Sequence of chain 22.A:
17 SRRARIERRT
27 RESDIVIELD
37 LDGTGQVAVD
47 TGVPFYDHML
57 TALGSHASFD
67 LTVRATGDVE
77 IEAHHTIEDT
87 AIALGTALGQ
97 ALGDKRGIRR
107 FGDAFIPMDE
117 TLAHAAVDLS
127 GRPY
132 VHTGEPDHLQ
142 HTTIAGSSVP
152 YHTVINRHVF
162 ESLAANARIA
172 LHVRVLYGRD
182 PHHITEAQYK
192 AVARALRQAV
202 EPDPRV

Sequence of chain 13.A:
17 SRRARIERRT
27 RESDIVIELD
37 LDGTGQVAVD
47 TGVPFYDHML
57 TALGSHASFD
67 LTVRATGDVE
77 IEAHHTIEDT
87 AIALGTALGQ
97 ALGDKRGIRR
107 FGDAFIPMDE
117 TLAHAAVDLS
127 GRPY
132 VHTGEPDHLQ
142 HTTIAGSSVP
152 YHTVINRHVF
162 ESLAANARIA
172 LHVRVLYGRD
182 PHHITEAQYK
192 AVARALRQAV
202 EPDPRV

This small molecule binds to this protein.
Small molecule (SMILES): O=P(O)(O)OC[C@@H](O)[C@@H](O)c1cnc[nH]1

Binding-site contacts:
Ligand atom C3 contacts residue MN1 of chain 13.C at 3.2 Å.
Ligand atom C6 contacts residue HIS183 of chain 13.A at 3.6 Å.
Ligand atom O3 contacts residue HIS54 of chain 13.A at 3.3 Å (h-bond).
Ligand atom C6 contacts residue HIS80 of chain 3.A at 3.3 Å.
Ligand atom C4 contacts residue MET114 of chain 13.A at 3.7 Å (hydrophobic).
Ligand atom C6 contacts residue MN1 of chain 3.B at 3.1 Å.
Ligand atom N2 contacts residue HIS81 of chain 3.A at 2.9 Å (h-bond).
Ligand atom OP4 contacts residue LYS191 of chain 13.A at 3.8 Å.
Ligand atom O3 contacts residue GLU187 of chain 13.A at 2.7 Å (salt-bridge).
Ligand atom OP4 contacts residue HIS62 of chain 13.A at 3.2 Å (h-bond).
Ligand atom C2 contacts residue GLU28 of chain 3.A at 3.8 Å.
Ligand atom OP6 contacts residue ARG106 of chain 22.A at 2.8 Å (salt-bridge).
Ligand atom C6 contacts residue MET114 of chain 13.A at 3.4 Å (hydrophobic).
Ligand atom N1 contacts residue HIS80 of chain 3.A at 3.4 Å (h-bond).
Ligand atom OP1 contacts residue GLU187 of chain 13.A at 3.6 Å (salt-bridge).
Ligand atom N1 contacts residue HIS184 of chain 13.A at 3.5 Å (h-bond).
Ligand atom OP5 contacts residue ARG106 of chain 22.A at 3.9 Å.
Ligand atom N1 contacts residue MET114 of chain 13.A at 3.5 Å.
Ligand atom C3 contacts residue HIS81 of chain 3.A at 3.3 Å.
Ligand atom N2 contacts residue GLU187 of chain 13.A at 3.3 Å (salt-bridge).
Ligand atom P contacts residue ARG106 of chain 22.A at 3.6 Å.
Ligand atom C3 contacts residue GLU187 of chain 13.A at 3.9 Å.
Ligand atom C5 contacts residue GLU84 of chain 3.A at 3.6 Å.
Ligand atom C4 contacts residue HIS81 of chain 3.A at 3.4 Å.
Ligand atom N2 contacts residue HIS183 of chain 13.A at 3.2 Å (h-bond).
Ligand atom O3 contacts residue HIS81 of chain 3.A at 3.5 Å (h-bond).
Ligand atom C3 contacts residue GLU28 of chain 3.A at 3.8 Å.
Ligand atom O3 contacts residue MN1 of chain 13.C at 2.5 Å.
Ligand atom C6 contacts residue MN1 of chain 13.C at 3.4 Å.
Ligand atom OP6 contacts residue LYS191 of chain 13.A at 3.2 Å (salt-bridge).
Ligand atom C6 contacts residue HIS184 of chain 13.A at 3.7 Å.
Ligand atom N1 contacts residue GLU84 of chain 3.A at 3.2 Å (salt-bridge).
Ligand atom N1 contacts residue MN1 of chain 3.B at 2.3 Å.
Ligand atom C5 contacts residue MET114 of chain 13.A at 3.6 Å (hydrophobic).
Ligand atom N2 contacts residue MET114 of chain 13.A at 3.6 Å.
Ligand atom N2 contacts residue MN1 of chain 13.C at 2.2 Å.
Ligand atom C4 contacts residue MN1 of chain 13.C at 3.0 Å.
Ligand atom O2 contacts residue GLU28 of chain 3.A at 3.0 Å (salt-bridge).
Ligand atom C5 contacts residue MN1 of chain 3.B at 3.5 Å.
Ligand atom OP4 contacts residue ARG106 of chain 22.A at 3.8 Å.

Sequence of chain 3.A:
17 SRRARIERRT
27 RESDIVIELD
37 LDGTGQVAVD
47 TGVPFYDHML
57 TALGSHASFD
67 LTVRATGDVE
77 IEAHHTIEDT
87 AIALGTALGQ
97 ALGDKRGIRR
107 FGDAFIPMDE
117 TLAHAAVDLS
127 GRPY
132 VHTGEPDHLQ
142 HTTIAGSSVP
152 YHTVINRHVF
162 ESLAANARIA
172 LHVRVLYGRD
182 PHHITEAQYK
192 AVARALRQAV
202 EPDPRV